Sequence of chain 1.A:
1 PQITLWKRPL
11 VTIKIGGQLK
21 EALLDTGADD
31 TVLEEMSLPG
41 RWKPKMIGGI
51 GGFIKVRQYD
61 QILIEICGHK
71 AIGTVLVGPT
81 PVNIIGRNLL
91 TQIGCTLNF

This protein binds this small molecule.
Small molecule (SMILES): Cc1cccc(C)c1OCC(=O)N[C@@H](Cc1ccccc1)[C@@H](O)C[C@H](Cc1ccccc1)NC(=O)[C@H](C(C)C)N1CCCNC1=O

Sequence of chain 1.B:
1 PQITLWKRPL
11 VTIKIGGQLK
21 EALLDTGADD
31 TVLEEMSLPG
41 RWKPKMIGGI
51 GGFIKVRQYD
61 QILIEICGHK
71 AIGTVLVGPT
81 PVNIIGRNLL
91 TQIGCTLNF

Binding-site contacts:
Ligand atom C16 contacts residue PRO81 of chain 1.B at 3.4 Å (hydrophobic).
Ligand atom C24 contacts residue ASP25 of chain 1.A at 3.3 Å.
Ligand atom C8 contacts residue GLY49 of chain 1.B at 3.3 Å.
Ligand atom C22 contacts residue GLY27 of chain 1.A at 3.6 Å.
Ligand atom C35 contacts residue GLY48 of chain 1.B at 3.6 Å.
Ligand atom C31 contacts residue ASP30 of chain 1.B at 3.5 Å.
Ligand atom C8 contacts residue ILE50 of chain 1.B at 3.6 Å (hydrophobic).
Ligand atom C20 contacts residue VAL82 of chain 1.B at 3.6 Å (hydrophobic).
Ligand atom C30 contacts residue ALA28 of chain 1.B at 3.6 Å (hydrophobic).
Ligand atom O3 contacts residue ALA28 of chain 1.B at 3.3 Å.
Ligand atom C37 contacts residue GLY48 of chain 1.A at 3.2 Å.
Ligand atom C24 contacts residue ASP25 of chain 1.B at 3.4 Å.
Ligand atom O1 contacts residue ALA28 of chain 1.A at 3.5 Å.
Ligand atom C31 contacts residue ILE47 of chain 1.B at 3.7 Å (hydrophobic).
Ligand atom C23 contacts residue GLY27 of chain 1.A at 3.5 Å.
Ligand atom O5 contacts residue GLY49 of chain 1.B at 3.4 Å.
Ligand atom C32 contacts residue ASP30 of chain 1.B at 3.1 Å.
Ligand atom C5 contacts residue GLY27 of chain 1.B at 3.6 Å.
Ligand atom O4 contacts residue GLY27 of chain 1.B at 3.6 Å.
Ligand atom C29 contacts residue ASP25 of chain 1.A at 3.1 Å.
Ligand atom O1 contacts residue ASP29 of chain 1.A at 2.8 Å (salt-bridge).
Ligand atom C3 contacts residue ASP29 of chain 1.A at 3.6 Å.
Ligand atom C23 contacts residue ASP25 of chain 1.B at 2.9 Å.
Ligand atom C33 contacts residue ASP29 of chain 1.B at 3.5 Å.
Ligand atom N2 contacts residue ASP29 of chain 1.A at 2.9 Å (salt-bridge).
Ligand atom O4 contacts residue ASP25 of chain 1.A at 2.8 Å (salt-bridge).
Ligand atom C16 contacts residue GLY49 of chain 1.A at 3.4 Å.
Ligand atom C32 contacts residue ILE47 of chain 1.B at 3.5 Å (hydrophobic).
Ligand atom C36 contacts residue VAL32 of chain 1.B at 3.5 Å (hydrophobic).
Ligand atom N3 contacts residue GLY27 of chain 1.A at 2.9 Å (h-bond).
Ligand atom C36 contacts residue ALA28 of chain 1.B at 3.5 Å (hydrophobic).
Ligand atom C36 contacts residue ASP30 of chain 1.B at 3.4 Å.
Ligand atom C34 contacts residue ASP29 of chain 1.B at 3.5 Å.
Ligand atom C2 contacts residue GLY48 of chain 1.A at 3.2 Å.
Ligand atom C14 contacts residue ILE84 of chain 1.A at 3.7 Å (hydrophobic).
Ligand atom O1 contacts residue GLY27 of chain 1.A at 3.4 Å (h-bond).
Ligand atom O4 contacts residue ASP25 of chain 1.B at 2.7 Å (salt-bridge).
Ligand atom C12 contacts residue GLY27 of chain 1.A at 3.5 Å.
Ligand atom C28 contacts residue ALA28 of chain 1.B at 3.5 Å (hydrophobic).
Ligand atom C27 contacts residue GLY48 of chain 1.B at 3.7 Å.